Sequence of chain 1.A:
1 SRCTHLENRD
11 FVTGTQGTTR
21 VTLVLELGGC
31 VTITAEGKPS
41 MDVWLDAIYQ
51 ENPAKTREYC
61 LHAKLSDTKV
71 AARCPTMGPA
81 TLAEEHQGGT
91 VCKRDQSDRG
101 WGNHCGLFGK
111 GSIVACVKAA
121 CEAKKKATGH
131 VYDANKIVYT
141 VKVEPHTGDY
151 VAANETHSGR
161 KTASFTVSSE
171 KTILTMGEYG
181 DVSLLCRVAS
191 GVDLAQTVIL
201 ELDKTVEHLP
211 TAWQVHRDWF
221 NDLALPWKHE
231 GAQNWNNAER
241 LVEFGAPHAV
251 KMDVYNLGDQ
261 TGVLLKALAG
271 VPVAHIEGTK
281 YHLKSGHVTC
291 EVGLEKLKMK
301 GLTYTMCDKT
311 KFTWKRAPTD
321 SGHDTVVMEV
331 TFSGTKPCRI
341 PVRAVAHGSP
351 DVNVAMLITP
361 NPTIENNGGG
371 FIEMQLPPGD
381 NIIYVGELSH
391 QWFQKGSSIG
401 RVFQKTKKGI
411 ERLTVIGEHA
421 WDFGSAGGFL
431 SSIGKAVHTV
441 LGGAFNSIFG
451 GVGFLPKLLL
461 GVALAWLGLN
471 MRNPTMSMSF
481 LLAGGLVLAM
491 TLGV

Sequence of chain 1.B:
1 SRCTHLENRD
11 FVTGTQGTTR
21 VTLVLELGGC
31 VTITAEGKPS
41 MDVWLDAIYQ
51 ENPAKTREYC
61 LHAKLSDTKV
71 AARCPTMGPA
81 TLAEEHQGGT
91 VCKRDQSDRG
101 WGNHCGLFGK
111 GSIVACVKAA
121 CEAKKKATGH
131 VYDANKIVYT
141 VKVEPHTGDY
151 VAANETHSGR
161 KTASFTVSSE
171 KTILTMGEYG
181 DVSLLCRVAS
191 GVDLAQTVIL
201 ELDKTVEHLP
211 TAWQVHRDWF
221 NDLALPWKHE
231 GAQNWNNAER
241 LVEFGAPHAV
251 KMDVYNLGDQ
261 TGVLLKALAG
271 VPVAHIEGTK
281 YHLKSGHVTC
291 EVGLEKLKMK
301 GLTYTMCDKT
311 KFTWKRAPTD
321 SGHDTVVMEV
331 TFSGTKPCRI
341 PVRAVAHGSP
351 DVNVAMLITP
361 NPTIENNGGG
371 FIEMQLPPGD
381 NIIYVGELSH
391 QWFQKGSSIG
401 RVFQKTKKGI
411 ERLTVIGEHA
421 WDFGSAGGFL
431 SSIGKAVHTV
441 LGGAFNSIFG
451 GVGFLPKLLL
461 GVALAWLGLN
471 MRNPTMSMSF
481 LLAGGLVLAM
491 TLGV

Binding-site contacts:
Ligand atom C3 contacts residue ASN154 of chain 1.A at 3.8 Å.
Ligand atom O7 contacts residue ASN154 of chain 1.A at 3.4 Å (h-bond).
Ligand atom C5 contacts residue HIS104 of chain 1.B at 3.2 Å.
Ligand atom C2 contacts residue ASN154 of chain 1.A at 2.4 Å.
Ligand atom C6 contacts residue HIS104 of chain 1.B at 3.5 Å.
Ligand atom C1 contacts residue ASN154 of chain 1.A at 1.4 Å.
Ligand atom C4 contacts residue ASN154 of chain 1.A at 4.2 Å.
Ligand atom N2 contacts residue ASN154 of chain 1.A at 2.9 Å (h-bond).
Ligand atom C1 contacts residue HIS104 of chain 1.B at 3.7 Å.
Ligand atom C5 contacts residue ASN154 of chain 1.A at 3.6 Å.
Ligand atom C8 contacts residue ASN154 of chain 1.A at 3.7 Å.
Ligand atom C6 contacts residue VAL250 of chain 1.B at 4.3 Å (hydrophobic).
Ligand atom C8 contacts residue HIS104 of chain 1.B at 4.5 Å.
Ligand atom C4 contacts residue HIS104 of chain 1.B at 4.5 Å.
Ligand atom O5 contacts residue ASN154 of chain 1.A at 2.3 Å (h-bond).
Ligand atom O5 contacts residue HIS104 of chain 1.B at 3.1 Å.
Ligand atom C7 contacts residue ASN154 of chain 1.A at 3.4 Å.

This protein binds this small molecule.
Small molecule (SMILES): CC(=O)N[C@H]1[C@H](O[C@H]2[C@H](O)[C@@H](NC(C)=O)CO[C@@H]2CO[C@@H]2O[C@@H](C)[C@@H](O)[C@@H](O)[C@@H]2O)O[C@H](CO)[C@@H](O)[C@@H]1O